The small molecule below binds the protein below.
Small molecule (SMILES): O=C(Cc1ccc(Cl)c(Cl)c1)Nc1cncc2cnccc12

Binding-site contacts:
Ligand atom C10 contacts residue PHE140 of chain 1.B at 3.9 Å (hydrophobic).
Ligand atom C8 contacts residue GLU166 of chain 1.B at 3.4 Å.
Ligand atom C1 contacts residue GLN189 of chain 1.B at 3.7 Å.
Ligand atom N1 contacts residue LEU141 of chain 1.B at 3.7 Å.
Ligand atom C10 contacts residue ASN142 of chain 1.B at 3.9 Å.
Ligand atom C7 contacts residue SER144 of chain 1.B at 3.5 Å.
Ligand atom C contacts residue MET49 of chain 1.B at 3.4 Å (hydrophobic).
Ligand atom C9 contacts residue GLU166 of chain 1.B at 3.7 Å.
Ligand atom CL1 contacts residue MET49 of chain 1.B at 3.7 Å.
Ligand atom C15 contacts residue MET49 of chain 1.B at 3.6 Å (hydrophobic).
Ligand atom CL1 contacts residue ASP187 of chain 1.B at 3.5 Å.
Ligand atom CL1 contacts residue MET165 of chain 1.B at 3.8 Å.
Ligand atom C12 contacts residue ASN142 of chain 1.B at 3.6 Å.
Ligand atom CL contacts residue ASP187 of chain 1.B at 3.8 Å.
Ligand atom N1 contacts residue SER144 of chain 1.B at 3.2 Å (h-bond).
Ligand atom C7 contacts residue CYS145 of chain 1.B at 4.0 Å (hydrophobic).
Ligand atom C9 contacts residue PHE140 of chain 1.B at 4.0 Å (hydrophobic).
Ligand atom CL contacts residue DMS1 of chain 1.O at 3.5 Å.
Ligand atom C14 contacts residue HIS164 of chain 1.B at 3.4 Å.
Ligand atom C10 contacts residue LEU141 of chain 1.B at 3.9 Å (hydrophobic).
Ligand atom N contacts residue CYS145 of chain 1.B at 3.5 Å (h-bond).
Ligand atom N1 contacts residue HIS163 of chain 1.B at 2.9 Å (h-bond).
Ligand atom CL contacts residue GLN189 of chain 1.B at 3.2 Å.
Ligand atom C9 contacts residue LEU141 of chain 1.B at 3.8 Å (hydrophobic).
Ligand atom C8 contacts residue LEU141 of chain 1.B at 3.5 Å (hydrophobic).
Ligand atom C14 contacts residue MET165 of chain 1.B at 3.6 Å (hydrophobic).
Ligand atom C7 contacts residue HIS163 of chain 1.B at 3.0 Å.
Ligand atom CL contacts residue MET49 of chain 1.B at 3.2 Å.
Ligand atom CL contacts residue ARG188 of chain 1.B at 2.9 Å.
Ligand atom N1 contacts residue PHE140 of chain 1.B at 3.4 Å.
Ligand atom CL1 contacts residue HIS41 of chain 1.B at 3.4 Å.
Ligand atom C10 contacts residue GLU166 of chain 1.B at 3.5 Å.
Ligand atom C11 contacts residue ASN142 of chain 1.B at 3.8 Å.
Ligand atom C14 contacts residue HIS41 of chain 1.B at 3.8 Å.
Ligand atom N1 contacts residue HIS172 of chain 1.B at 4.0 Å.
Ligand atom C15 contacts residue MET165 of chain 1.B at 3.7 Å (hydrophobic).
Ligand atom O contacts residue GLU166 of chain 1.B at 3.7 Å.
Ligand atom C8 contacts residue PHE140 of chain 1.B at 3.3 Å (hydrophobic).
Ligand atom C8 contacts residue SER144 of chain 1.B at 3.9 Å.
Ligand atom C1 contacts residue DMS1 of chain 1.O at 4.0 Å.

Sequence of chain 1.A:
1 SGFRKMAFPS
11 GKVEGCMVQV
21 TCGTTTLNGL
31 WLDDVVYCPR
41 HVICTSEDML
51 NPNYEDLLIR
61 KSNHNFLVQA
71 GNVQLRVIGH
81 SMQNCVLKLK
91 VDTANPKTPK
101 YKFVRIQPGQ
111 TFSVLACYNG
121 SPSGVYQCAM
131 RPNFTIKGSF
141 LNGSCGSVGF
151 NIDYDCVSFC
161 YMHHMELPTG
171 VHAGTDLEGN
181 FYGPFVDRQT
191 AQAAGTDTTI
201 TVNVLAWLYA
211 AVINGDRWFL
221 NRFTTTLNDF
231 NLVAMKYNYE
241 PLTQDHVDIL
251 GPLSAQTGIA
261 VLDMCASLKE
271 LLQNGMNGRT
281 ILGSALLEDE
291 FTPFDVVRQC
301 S

Sequence of chain 1.B:
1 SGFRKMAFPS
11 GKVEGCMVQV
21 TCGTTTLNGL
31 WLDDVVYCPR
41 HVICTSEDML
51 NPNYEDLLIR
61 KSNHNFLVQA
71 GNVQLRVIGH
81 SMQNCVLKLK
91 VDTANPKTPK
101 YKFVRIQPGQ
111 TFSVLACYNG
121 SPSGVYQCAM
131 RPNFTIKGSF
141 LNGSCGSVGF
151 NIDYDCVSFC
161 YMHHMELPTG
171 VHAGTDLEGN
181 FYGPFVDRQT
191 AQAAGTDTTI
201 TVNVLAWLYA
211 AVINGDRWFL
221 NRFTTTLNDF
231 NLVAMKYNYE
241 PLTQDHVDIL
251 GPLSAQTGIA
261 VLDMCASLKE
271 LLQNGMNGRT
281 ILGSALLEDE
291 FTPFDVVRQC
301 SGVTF